Sequence of chain 1.A:
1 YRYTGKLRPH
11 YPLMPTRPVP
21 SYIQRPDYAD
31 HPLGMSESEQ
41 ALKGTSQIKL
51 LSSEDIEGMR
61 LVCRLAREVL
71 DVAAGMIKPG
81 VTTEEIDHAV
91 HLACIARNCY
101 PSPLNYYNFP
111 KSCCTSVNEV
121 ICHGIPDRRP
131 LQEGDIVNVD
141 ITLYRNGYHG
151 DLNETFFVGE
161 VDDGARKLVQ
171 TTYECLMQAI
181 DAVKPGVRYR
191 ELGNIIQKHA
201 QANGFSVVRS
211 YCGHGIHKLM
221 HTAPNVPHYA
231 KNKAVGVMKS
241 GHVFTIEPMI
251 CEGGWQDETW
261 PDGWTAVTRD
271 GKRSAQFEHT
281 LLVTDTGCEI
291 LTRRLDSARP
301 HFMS

A protein and the small-molecule ligand that binds it are described below.
Small molecule (SMILES): CO[C@H]1[C@H](C2(C)O[C@@H]2CC=C(C)C)[C@](C)(O)CC[C@H]1OC(=O)NC(=O)CCl

Binding-site contacts:
Ligand atom C4 contacts residue CYS212 of chain 1.A at 3.1 Å (hydrophobic).
Ligand atom C41 contacts residue TYR211 of chain 1.A at 3.5 Å (hydrophobic).
Ligand atom C25 contacts residue MET220 of chain 1.A at 3.5 Å (hydrophobic).
Ligand atom C6 contacts residue HIS123 of chain 1.A at 3.2 Å.
Ligand atom C22 contacts residue HIS123 of chain 1.A at 3.6 Å.
Ligand atom C2B contacts residue TRP264 of chain 1.A at 3.8 Å (hydrophobic).
Ligand atom O41 contacts residue TYR211 of chain 1.A at 3.3 Å.
Ligand atom C2C contacts residue MET220 of chain 1.A at 3.4 Å (hydrophobic).
Ligand atom C21 contacts residue CO1 of chain 1.D at 3.1 Å.
Ligand atom C22 contacts residue CO1 of chain 1.D at 3.3 Å.
Ligand atom C24 contacts residue MET220 of chain 1.A at 3.1 Å (hydrophobic).
Ligand atom C6 contacts residue CO1 of chain 1.D at 1.8 Å.
Ligand atom C2A contacts residue CO1 of chain 1.D at 3.7 Å.
Ligand atom C2 contacts residue CO1 of chain 1.D at 2.1 Å.
Ligand atom O41 contacts residue CYS212 of chain 1.A at 3.9 Å.
Ligand atom O11 contacts residue CO1 of chain 1.C at 3.5 Å.
Ligand atom C2C contacts residue PRO103 of chain 1.A at 3.7 Å (hydrophobic).
Ligand atom O4A contacts residue CYS212 of chain 1.A at 2.9 Å (h-bond).
Ligand atom C11 contacts residue HIS123 of chain 1.A at 1.5 Å.
Ligand atom C1 contacts residue CO1 of chain 1.D at 0.8 Å.
Ligand atom O11 contacts residue HIS214 of chain 1.A at 3.6 Å.
Ligand atom C4 contacts residue CO1 of chain 1.D at 3.7 Å.
Ligand atom O4A contacts residue TYR211 of chain 1.A at 3.6 Å.
Ligand atom C23 contacts residue TYR106 of chain 1.A at 3.3 Å (hydrophobic).
Ligand atom C2B contacts residue PHE109 of chain 1.A at 3.9 Å (hydrophobic).
Ligand atom N42 contacts residue SER210 of chain 1.A at 3.7 Å.
Ligand atom C2A contacts residue HIS221 of chain 1.A at 3.9 Å.
Ligand atom C31 contacts residue HIS221 of chain 1.A at 3.7 Å.
Ligand atom C2 contacts residue HIS123 of chain 1.A at 3.3 Å.
Ligand atom O11 contacts residue CO1 of chain 1.D at 2.0 Å.
Ligand atom C1 contacts residue HIS123 of chain 1.A at 2.8 Å.
Ligand atom C6 contacts residue GLU247 of chain 1.A at 3.5 Å.
Ligand atom C41 contacts residue CYS212 of chain 1.A at 3.6 Å (hydrophobic).
Ligand atom C5 contacts residue CO1 of chain 1.D at 3.1 Å.
Ligand atom C3 contacts residue CO1 of chain 1.D at 3.2 Å.
Ligand atom C11 contacts residue CO1 of chain 1.D at 0.8 Å.
Ligand atom N42 contacts residue TYR211 of chain 1.A at 3.4 Å.
Ligand atom C5 contacts residue CYS212 of chain 1.A at 3.2 Å (hydrophobic).
Ligand atom C2C contacts residue CYS114 of chain 1.A at 3.7 Å (hydrophobic).
Ligand atom C5 contacts residue GLU247 of chain 1.A at 3.2 Å.